Binding-site contacts:
Ligand atom C10 contacts residue TYR170 of chain 1.K at 3.5 Å (hydrophobic).
Ligand atom C38 contacts residue THR21 of chain 1.K at 3.7 Å.
Ligand atom O21 contacts residue GLY47 of chain 1.K at 3.0 Å (h-bond).
Ligand atom C10 contacts residue THR1 of chain 1.K at 1.5 Å.
Ligand atom O13 contacts residue THR21 of chain 1.K at 2.9 Å (h-bond).
Ligand atom C9 contacts residue LYS33 of chain 1.K at 3.6 Å.
Ligand atom C11 contacts residue ARG19 of chain 1.K at 3.2 Å.
Ligand atom C4 contacts residue ALA49 of chain 1.K at 3.5 Å (hydrophobic).
Ligand atom N28 contacts residue ASP126 of chain 1.L at 3.2 Å (salt-bridge).
Ligand atom C12 contacts residue NA1 of chain 1.JA at 3.6 Å.
Ligand atom C11 contacts residue TYR170 of chain 1.K at 3.2 Å (hydrophobic).
Ligand atom C30 contacts residue ASP126 of chain 1.L at 3.5 Å.
Ligand atom N25 contacts residue THR21 of chain 1.K at 2.9 Å (h-bond).
Ligand atom C24 contacts residue GLY47 of chain 1.K at 3.4 Å.
Ligand atom O21 contacts residue MES1 of chain 1.KA at 2.7 Å (h-bond).
Ligand atom O21 contacts residue THR1 of chain 1.K at 2.3 Å (h-bond).
Ligand atom C12 contacts residue MES1 of chain 1.KA at 3.1 Å.
Ligand atom C27 contacts residue THR21 of chain 1.K at 3.3 Å.
Ligand atom C4 contacts residue VAL31 of chain 1.K at 3.5 Å (hydrophobic).
Ligand atom O49 contacts residue ALA20 of chain 1.K at 3.3 Å.
Ligand atom C9 contacts residue THR1 of chain 1.K at 1.4 Å.
Ligand atom C7 contacts residue THR1 of chain 1.K at 2.5 Å.
Ligand atom C10 contacts residue MES1 of chain 1.KA at 3.7 Å.
Ligand atom C43 contacts residue GLY48 of chain 1.K at 3.6 Å.
Ligand atom O13 contacts residue THR1 of chain 1.K at 3.6 Å.
Ligand atom C11 contacts residue THR1 of chain 1.K at 2.5 Å.
Ligand atom N22 contacts residue GLY47 of chain 1.K at 2.7 Å (h-bond).
Ligand atom C12 contacts residue THR1 of chain 1.K at 2.4 Å.
Ligand atom O39 contacts residue ALA49 of chain 1.K at 3.2 Å.
Ligand atom C23 contacts residue GLY47 of chain 1.K at 3.5 Å.
Ligand atom C8 contacts residue GLY47 of chain 1.K at 3.6 Å.
Ligand atom O49 contacts residue THR21 of chain 1.K at 3.0 Å (h-bond).
Ligand atom C26 contacts residue THR21 of chain 1.K at 3.6 Å.
Ligand atom C8 contacts residue THR1 of chain 1.K at 2.4 Å.
Ligand atom C42 contacts residue GLY48 of chain 1.K at 3.4 Å.
Ligand atom C3 contacts residue VAL31 of chain 1.K at 3.4 Å (hydrophobic).
Ligand atom C42 contacts residue GLY47 of chain 1.K at 3.6 Å.
Ligand atom N22 contacts residue THR1 of chain 1.K at 3.6 Å.
Ligand atom C7 contacts residue GLY47 of chain 1.K at 3.4 Å.
Ligand atom O13 contacts residue NA1 of chain 1.JA at 3.2 Å (h-bond).

A small-molecule ligand and the protein it binds are described below.
Small molecule (SMILES): COc1ccc(C[C@H](NC(=O)[C@H](C)NC(=O)CN2CCOCC2)C(=O)N[C@@H](Cc2ccccc2)[C@@H](O)[C@H](C)CO)cc1

Sequence of chain 1.L:
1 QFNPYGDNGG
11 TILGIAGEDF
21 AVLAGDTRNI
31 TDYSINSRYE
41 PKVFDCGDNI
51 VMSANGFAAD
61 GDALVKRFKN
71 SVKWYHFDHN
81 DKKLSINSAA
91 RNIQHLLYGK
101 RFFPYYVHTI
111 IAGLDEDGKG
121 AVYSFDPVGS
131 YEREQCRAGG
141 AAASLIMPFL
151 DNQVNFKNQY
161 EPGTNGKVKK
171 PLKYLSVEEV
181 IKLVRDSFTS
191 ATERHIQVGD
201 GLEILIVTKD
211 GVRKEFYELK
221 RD

Sequence of chain 1.K:
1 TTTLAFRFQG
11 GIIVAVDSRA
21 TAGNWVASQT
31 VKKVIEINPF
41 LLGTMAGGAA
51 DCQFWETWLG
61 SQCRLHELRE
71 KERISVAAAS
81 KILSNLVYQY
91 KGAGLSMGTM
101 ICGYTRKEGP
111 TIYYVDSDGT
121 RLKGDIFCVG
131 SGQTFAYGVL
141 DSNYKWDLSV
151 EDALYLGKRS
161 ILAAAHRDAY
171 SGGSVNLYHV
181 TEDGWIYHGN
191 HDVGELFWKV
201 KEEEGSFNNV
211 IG